A protein and the small-molecule ligand that binds it are described below.
Small molecule (SMILES): CC(C)C[C@H](NC(=O)C[C@H](O)[C@H](Cc1ccccc1)NC(=O)[C@H](C)NC(=O)[C@H](CCC(N)=O)NC(=O)[C@H](Cc1ccccc1)NC(=O)[C@@H](N)[C@@H](C)O)C1=N[C@H](C(=O)N[C@H](C=O)CCC(=O)O)[C@@H](CCN=C(N)N)O1

Binding-site contacts:
Ligand atom C contacts residue ASP15 of chain 1.A at 3.1 Å.
Ligand atom CE1 contacts residue ASP33 of chain 1.A at 3.5 Å.
Ligand atom CB contacts residue GLY221 of chain 1.A at 3.5 Å.
Ligand atom CD1 contacts residue ILE77 of chain 1.A at 3.5 Å (hydrophobic).
Ligand atom NH1 contacts residue ILE302 of chain 1.A at 3.5 Å.
Ligand atom O contacts residue GLY80 of chain 1.A at 3.1 Å (h-bond).
Ligand atom N contacts residue GLY221 of chain 1.A at 3.1 Å (h-bond).
Ligand atom CH contacts residue ASP35 of chain 1.A at 3.4 Å.
Ligand atom O contacts residue THR223 of chain 1.A at 3.0 Å (h-bond).
Ligand atom N contacts residue THR223 of chain 1.A at 3.1 Å (h-bond).
Ligand atom CD2 contacts residue TYR79 of chain 1.A at 3.7 Å (hydrophobic).
Ligand atom CZ contacts residue PHE291 of chain 1.A at 3.1 Å (hydrophobic).
Ligand atom O contacts residue GLY80 of chain 1.A at 2.7 Å (h-bond).
Ligand atom O contacts residue ASP81 of chain 1.A at 3.3 Å (salt-bridge).
Ligand atom CA contacts residue THR223 of chain 1.A at 3.6 Å.
Ligand atom O contacts residue TYR79 of chain 1.A at 3.6 Å.
Ligand atom OH contacts residue ASP35 of chain 1.A at 2.6 Å (salt-bridge).
Ligand atom CE2 contacts residue PHE291 of chain 1.A at 3.0 Å (hydrophobic).
Ligand atom N contacts residue ASP15 of chain 1.A at 3.6 Å (salt-bridge).
Ligand atom O contacts residue TYR79 of chain 1.A at 3.3 Å.
Ligand atom CD1 contacts residue PHE280 of chain 1.A at 3.7 Å (hydrophobic).
Ligand atom NE2 contacts residue ASP15 of chain 1.A at 3.0 Å (salt-bridge).
Ligand atom O contacts residue THR222 of chain 1.A at 3.4 Å.
Ligand atom CE1 contacts residue PHE280 of chain 1.A at 2.9 Å (hydrophobic).
Ligand atom N contacts residue ASP15 of chain 1.A at 3.1 Å (salt-bridge).
Ligand atom CD1 contacts residue ASP15 of chain 1.A at 3.5 Å.
Ligand atom OH contacts residue GLY221 of chain 1.A at 3.7 Å.
Ligand atom CB contacts residue GLY37 of chain 1.A at 3.5 Å.
Ligand atom CB contacts residue ASP35 of chain 1.A at 3.4 Å.
Ligand atom CM contacts residue ASP219 of chain 1.A at 3.6 Å.
Ligand atom N contacts residue GLY37 of chain 1.A at 2.9 Å (h-bond).
Ligand atom N contacts residue SER78 of chain 1.A at 3.6 Å.
Ligand atom O contacts residue ASP15 of chain 1.A at 2.9 Å (salt-bridge).
Ligand atom NE2 contacts residue ALA16 of chain 1.A at 3.1 Å.
Ligand atom CD contacts residue ILE302 of chain 1.A at 3.3 Å (hydrophobic).
Ligand atom CD1 contacts residue SER78 of chain 1.A at 3.5 Å.
Ligand atom OH contacts residue ASP219 of chain 1.A at 2.6 Å (salt-bridge).
Ligand atom CE2 contacts residue ASP81 of chain 1.A at 3.3 Å.
Ligand atom CH contacts residue ASP219 of chain 1.A at 3.7 Å.
Ligand atom CA contacts residue THR222 of chain 1.A at 3.5 Å.

Sequence of chain 1.A:
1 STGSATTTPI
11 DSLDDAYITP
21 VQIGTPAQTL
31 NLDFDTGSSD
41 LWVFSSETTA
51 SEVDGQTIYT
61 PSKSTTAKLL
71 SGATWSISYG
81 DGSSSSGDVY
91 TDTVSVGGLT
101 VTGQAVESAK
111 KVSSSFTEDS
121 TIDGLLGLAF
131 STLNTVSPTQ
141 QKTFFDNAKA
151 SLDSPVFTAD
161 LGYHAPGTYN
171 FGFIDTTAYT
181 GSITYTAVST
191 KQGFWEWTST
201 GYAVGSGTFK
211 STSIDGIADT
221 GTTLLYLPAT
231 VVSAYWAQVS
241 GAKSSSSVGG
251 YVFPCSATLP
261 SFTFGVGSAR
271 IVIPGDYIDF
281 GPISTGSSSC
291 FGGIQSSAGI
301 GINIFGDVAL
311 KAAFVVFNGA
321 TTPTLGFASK